Binding-site contacts:
Ligand atom O1A contacts residue SER46 of chain 1.A at 3.2 Å (h-bond).
Ligand atom O2B contacts residue GLY42 of chain 1.A at 3.0 Å (h-bond).
Ligand atom O3A contacts residue GLY44 of chain 1.A at 3.5 Å.
Ligand atom C5' contacts residue GLY44 of chain 1.A at 3.6 Å.
Ligand atom O4' contacts residue THR47 of chain 1.A at 3.1 Å (h-bond).
Ligand atom O3A contacts residue SER46 of chain 1.A at 3.7 Å.
Ligand atom CA2 contacts residue ASP244 of chain 1.A at 3.4 Å.
Ligand atom C5 contacts residue LEU237 of chain 1.A at 3.6 Å (hydrophobic).
Ligand atom C1' contacts residue THR47 of chain 1.A at 3.5 Å.
Ligand atom O3A contacts residue THR47 of chain 1.A at 2.6 Å (h-bond).
Ligand atom O3B contacts residue SER40 of chain 1.A at 3.5 Å (h-bond).
Ligand atom N6 contacts residue GLN234 of chain 1.A at 2.6 Å (h-bond).
Ligand atom OA contacts residue ASP244 of chain 1.A at 3.4 Å (salt-bridge).
Ligand atom O3' contacts residue ASP244 of chain 1.A at 3.2 Å (salt-bridge).
Ligand atom O5' contacts residue TYR43 of chain 1.A at 3.5 Å (h-bond).
Ligand atom O2' contacts residue ASP244 of chain 1.A at 3.8 Å.
Ligand atom C5' contacts residue GLY42 of chain 1.A at 3.6 Å.
Ligand atom N9 contacts residue THR47 of chain 1.A at 3.7 Å.
Ligand atom O3B contacts residue LYS45 of chain 1.A at 3.2 Å (salt-bridge).
Ligand atom O3B contacts residue GLY42 of chain 1.A at 3.4 Å (h-bond).
Ligand atom O3B contacts residue TYR43 of chain 1.A at 3.3 Å (h-bond).
Ligand atom CA contacts residue ASP244 of chain 1.A at 3.1 Å.
Ligand atom PB contacts residue GLY42 of chain 1.A at 3.7 Å.
Ligand atom PB contacts residue LYS45 of chain 1.A at 3.8 Å.
Ligand atom O1B contacts residue LYS45 of chain 1.A at 3.5 Å (salt-bridge).
Ligand atom C4 contacts residue LEU237 of chain 1.A at 3.7 Å (hydrophobic).
Ligand atom C8 contacts residue GLY44 of chain 1.A at 3.6 Å.
Ligand atom N6 contacts residue ILE235 of chain 1.A at 3.1 Å (h-bond).
Ligand atom O4' contacts residue GLY44 of chain 1.A at 3.5 Å.
Ligand atom PG contacts residue SER46 of chain 1.A at 3.2 Å.
Ligand atom C8 contacts residue THR47 of chain 1.A at 3.4 Å.
Ligand atom O5' contacts residue GLY42 of chain 1.A at 3.7 Å.
Ligand atom O1G contacts residue SER46 of chain 1.A at 2.7 Å (h-bond).
Ligand atom O1A contacts residue LYS45 of chain 1.A at 3.1 Å (salt-bridge).
Ligand atom CA1 contacts residue ASP244 of chain 1.A at 3.7 Å.
Ligand atom O3G contacts residue ASP143 of chain 1.A at 2.9 Å (salt-bridge).
Ligand atom O5' contacts residue GLY44 of chain 1.A at 2.8 Å (h-bond).
Ligand atom O1A contacts residue GLY44 of chain 1.A at 3.8 Å.
Ligand atom O3B contacts residue GLY44 of chain 1.A at 3.4 Å (h-bond).
Ligand atom O3G contacts residue SER46 of chain 1.A at 2.8 Å (h-bond).

Sequence of chain 1.A:
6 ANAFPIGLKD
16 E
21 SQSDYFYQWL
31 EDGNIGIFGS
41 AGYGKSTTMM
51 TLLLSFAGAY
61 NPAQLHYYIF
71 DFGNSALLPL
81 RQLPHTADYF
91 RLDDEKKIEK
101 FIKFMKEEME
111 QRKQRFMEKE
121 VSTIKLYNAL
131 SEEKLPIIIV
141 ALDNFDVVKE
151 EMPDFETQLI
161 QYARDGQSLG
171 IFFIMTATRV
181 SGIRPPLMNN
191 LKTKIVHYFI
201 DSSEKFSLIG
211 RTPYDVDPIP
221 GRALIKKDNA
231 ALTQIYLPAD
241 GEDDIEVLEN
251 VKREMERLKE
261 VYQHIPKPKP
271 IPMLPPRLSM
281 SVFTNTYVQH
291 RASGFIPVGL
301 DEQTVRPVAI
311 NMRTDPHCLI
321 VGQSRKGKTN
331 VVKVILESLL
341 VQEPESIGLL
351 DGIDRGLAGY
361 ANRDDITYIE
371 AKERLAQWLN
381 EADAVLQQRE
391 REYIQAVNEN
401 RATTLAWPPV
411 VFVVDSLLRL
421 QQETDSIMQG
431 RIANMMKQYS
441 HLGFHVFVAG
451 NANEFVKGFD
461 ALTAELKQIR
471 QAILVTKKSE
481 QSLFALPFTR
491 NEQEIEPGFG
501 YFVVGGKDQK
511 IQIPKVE

The small molecule below binds the protein below.
Small molecule (SMILES): CNc1ccccc1C(=O)O[C@H]1[C@@H](O)[C@H](n2cnc3c(N)ncnc32)O[C@@H]1CO[P](=O)(O)O[P](=O)(O)OP(=O)(O)O